Binding-site contacts:
Ligand atom C28 contacts residue ILE424 of chain 1.A at 4.1 Å (hydrophobic).
Ligand atom C40 contacts residue PHE19 of chain 1.A at 3.7 Å (hydrophobic).
Ligand atom C25 contacts residue PHE19 of chain 1.A at 4.0 Å (hydrophobic).
Ligand atom C6 contacts residue MET427 of chain 1.A at 3.4 Å (hydrophobic).
Ligand atom C43 contacts residue LEU18 of chain 1.A at 4.4 Å (hydrophobic).
Ligand atom C2 contacts residue MET427 of chain 1.A at 3.9 Å (hydrophobic).
Ligand atom C28 contacts residue MET427 of chain 1.A at 3.7 Å (hydrophobic).
Ligand atom C43 contacts residue PHE495 of chain 1.A at 4.3 Å (hydrophobic).
Ligand atom O16 contacts residue MET427 of chain 1.A at 4.2 Å.
Ligand atom O16 contacts residue VAL15 of chain 1.A at 4.1 Å.
Ligand atom C37 contacts residue ILE420 of chain 1.A at 4.0 Å (hydrophobic).
Ligand atom O49 contacts residue VAL15 of chain 1.A at 3.8 Å.
Ligand atom C22 contacts residue PHE19 of chain 1.A at 4.2 Å (hydrophobic).
Ligand atom O5 contacts residue MET427 of chain 1.A at 4.3 Å.
Ligand atom C40 contacts residue LEU18 of chain 1.A at 4.0 Å (hydrophobic).
Ligand atom C4 contacts residue SER428 of chain 1.A at 4.0 Å.
Ligand atom C22 contacts residue MET427 of chain 1.A at 4.1 Å (hydrophobic).
Ligand atom C43 contacts residue GLY22 of chain 1.A at 4.4 Å.
Ligand atom C19 contacts residue MET427 of chain 1.A at 3.8 Å (hydrophobic).
Ligand atom C31 contacts residue MET427 of chain 1.A at 4.3 Å (hydrophobic).
Ligand atom C43 contacts residue HEA1 of chain 1.X at 3.7 Å.
Ligand atom C6 contacts residue SER428 of chain 1.A at 4.0 Å.
Ligand atom C18 contacts residue LEU503 of chain 1.A at 4.3 Å (hydrophobic).
Ligand atom C5 contacts residue PRO529 of chain 1.A at 4.4 Å (hydrophobic).
Ligand atom C18 contacts residue PHE19 of chain 1.A at 4.4 Å (hydrophobic).
Ligand atom O7 contacts residue PRO529 of chain 1.A at 3.9 Å.
Ligand atom C25 contacts residue LEU503 of chain 1.A at 4.2 Å (hydrophobic).
Ligand atom C18 contacts residue SER428 of chain 1.A at 3.9 Å.
Ligand atom C19 contacts residue SER428 of chain 1.A at 3.6 Å.
Ligand atom O61 contacts residue SER428 of chain 1.A at 4.0 Å.
Ligand atom C31 contacts residue LEU18 of chain 1.A at 3.7 Å (hydrophobic).
Ligand atom O5 contacts residue SER428 of chain 1.A at 4.2 Å.
Ligand atom C22 contacts residue VAL15 of chain 1.A at 4.0 Å (hydrophobic).
Ligand atom C57 contacts residue SER428 of chain 1.A at 4.1 Å.
Ligand atom C1 contacts residue MET427 of chain 1.A at 3.8 Å (hydrophobic).
Ligand atom C34 contacts residue ILE499 of chain 1.A at 4.3 Å (hydrophobic).
Ligand atom C4 contacts residue MET427 of chain 1.A at 4.4 Å (hydrophobic).
Ligand atom O49 contacts residue MET427 of chain 1.A at 3.5 Å (h-bond).
Ligand atom O3 contacts residue PRO529 of chain 1.A at 3.3 Å.
Ligand atom C34 contacts residue PHE19 of chain 1.A at 4.0 Å (hydrophobic).

A protein and the small-molecule ligand that binds it are described below.
Small molecule (SMILES): CCCCCCCCCCO[C@@H]1O[C@H](CO)[C@@H](O[C@H]2O[C@H](CO)[C@@H](O)[C@H](O)[C@H]2O)[C@H](O)[C@H]1O

Sequence of chain 1.A:
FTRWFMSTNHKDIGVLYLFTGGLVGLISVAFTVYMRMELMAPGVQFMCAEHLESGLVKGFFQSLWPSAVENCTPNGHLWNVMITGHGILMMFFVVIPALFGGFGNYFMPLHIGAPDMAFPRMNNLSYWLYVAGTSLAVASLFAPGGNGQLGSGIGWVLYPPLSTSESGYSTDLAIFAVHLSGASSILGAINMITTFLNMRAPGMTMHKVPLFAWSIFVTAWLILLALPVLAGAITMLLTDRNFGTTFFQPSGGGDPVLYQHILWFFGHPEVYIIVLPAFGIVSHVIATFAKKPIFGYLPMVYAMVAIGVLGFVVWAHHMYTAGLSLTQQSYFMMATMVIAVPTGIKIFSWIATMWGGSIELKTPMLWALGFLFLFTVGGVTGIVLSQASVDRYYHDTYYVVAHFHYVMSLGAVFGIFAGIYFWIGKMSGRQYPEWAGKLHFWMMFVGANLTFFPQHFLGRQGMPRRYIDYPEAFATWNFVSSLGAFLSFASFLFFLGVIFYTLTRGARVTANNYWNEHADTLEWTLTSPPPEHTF